Sequence of chain 1.A:
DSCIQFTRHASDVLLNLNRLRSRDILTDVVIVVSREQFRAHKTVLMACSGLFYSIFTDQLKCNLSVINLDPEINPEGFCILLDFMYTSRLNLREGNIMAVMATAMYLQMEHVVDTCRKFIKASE

Binding-site contacts:
Ligand atom CD2 contacts residue THR119 of chain 1.A at 3.9 Å.
Ligand atom CZ3 contacts residue PHE10 of chain 2.A at 3.7 Å (hydrophobic).
Ligand atom CA contacts residue ARG12 of chain 2.A at 3.9 Å.
Ligand atom CZ2 contacts residue THR119 of chain 1.A at 3.7 Å.
Ligand atom C contacts residue GLN9 of chain 2.A at 3.5 Å.
Ligand atom CZ3 contacts residue ILE8 of chain 2.A at 3.9 Å (hydrophobic).
Ligand atom CG2 contacts residue GLN9 of chain 2.A at 3.6 Å.
Ligand atom CB contacts residue GLN9 of chain 2.A at 3.8 Å.
Ligand atom CB contacts residue ARG93 of chain 1.A at 3.6 Å.
Ligand atom CA contacts residue GLN9 of chain 2.A at 3.8 Å.
Ligand atom CG2 contacts residue THR11 of chain 2.A at 3.6 Å.
Ligand atom CE2 contacts residue HIS115 of chain 1.A at 3.7 Å.
Ligand atom CD1 contacts residue THR119 of chain 1.A at 3.7 Å.
Ligand atom CH2 contacts residue PHE10 of chain 2.A at 3.9 Å (hydrophobic).
Ligand atom CD2 contacts residue PHE10 of chain 2.A at 3.8 Å (hydrophobic).
Ligand atom CD contacts residue CYS7 of chain 2.A at 3.3 Å (hydrophobic).
Ligand atom CD1 contacts residue PHE10 of chain 2.A at 3.7 Å (hydrophobic).
Ligand atom NE1 contacts residue THR119 of chain 1.A at 3.5 Å.
Ligand atom C contacts residue PHE10 of chain 2.A at 3.7 Å (hydrophobic).
Ligand atom CG contacts residue CYS7 of chain 2.A at 3.8 Å (hydrophobic).
Ligand atom CE3 contacts residue GLN9 of chain 2.A at 3.6 Å.
Ligand atom CG contacts residue THR119 of chain 1.A at 3.8 Å.
Ligand atom NE1 contacts residue HIS115 of chain 1.A at 3.3 Å (h-bond).
Ligand atom CZ3 contacts residue PHE88 of chain 1.A at 3.9 Å (hydrophobic).
Ligand atom N contacts residue GLN9 of chain 2.A at 2.8 Å (h-bond).
Ligand atom CE2 contacts residue THR119 of chain 1.A at 3.6 Å.
Ligand atom CA contacts residue GLN9 of chain 2.A at 3.3 Å.
Ligand atom CH2 contacts residue PHE88 of chain 1.A at 3.6 Å (hydrophobic).
Ligand atom CZ2 contacts residue VAL116 of chain 1.A at 3.9 Å (hydrophobic).
Ligand atom CE3 contacts residue PHE10 of chain 2.A at 3.6 Å (hydrophobic).
Ligand atom CE3 contacts residue ILE8 of chain 2.A at 3.6 Å (hydrophobic).
Ligand atom CG1 contacts residue THR11 of chain 2.A at 3.5 Å.
Ligand atom O contacts residue ILE8 of chain 2.A at 3.5 Å.
Ligand atom O contacts residue GLN9 of chain 2.A at 2.8 Å (h-bond).
Ligand atom O contacts residue GLN9 of chain 2.A at 3.7 Å.
Ligand atom O contacts residue PHE10 of chain 2.A at 3.5 Å.
Ligand atom O contacts residue THR11 of chain 2.A at 3.0 Å (h-bond).
Ligand atom CZ2 contacts residue HIS115 of chain 1.A at 3.6 Å.
Ligand atom CE2 contacts residue PHE10 of chain 2.A at 3.5 Å (hydrophobic).
Ligand atom NE1 contacts residue PHE10 of chain 2.A at 3.5 Å.

Sequence of chain 2.A:
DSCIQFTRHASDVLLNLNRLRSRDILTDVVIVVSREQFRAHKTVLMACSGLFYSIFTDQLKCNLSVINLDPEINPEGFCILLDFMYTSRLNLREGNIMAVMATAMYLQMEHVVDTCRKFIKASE

This protein binds this small molecule.
Small molecule (SMILES): CC[C@H](C)[C@H](NC(=O)[C@@H](NC(=O)[C@H](CC1=CN=C2CC=CC=C12)NC(C)=O)C(C)C)C(=O)N1CCC[C@H]1C(N)=O